The small molecule below binds the protein below.
Small molecule (SMILES): CC[C@H](C)[C@@H](C=O)NC(=O)[C@H](CO)NC(=O)[C@H](CCCCN)NC(=O)[C@@H](N)C(C)C

Sequence of chain 54.A:
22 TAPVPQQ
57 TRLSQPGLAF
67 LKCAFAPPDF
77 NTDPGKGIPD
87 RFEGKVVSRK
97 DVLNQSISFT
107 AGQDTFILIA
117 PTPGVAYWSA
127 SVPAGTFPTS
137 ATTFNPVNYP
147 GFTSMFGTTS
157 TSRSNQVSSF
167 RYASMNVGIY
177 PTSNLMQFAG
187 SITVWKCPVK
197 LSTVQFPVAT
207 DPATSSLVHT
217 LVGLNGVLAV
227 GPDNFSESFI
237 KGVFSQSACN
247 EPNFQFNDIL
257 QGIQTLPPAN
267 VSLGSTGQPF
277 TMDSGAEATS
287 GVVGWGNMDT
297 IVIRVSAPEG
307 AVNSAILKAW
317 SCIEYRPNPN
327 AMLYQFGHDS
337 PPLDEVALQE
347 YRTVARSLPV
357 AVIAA

Binding-site contacts:
Ligand atom CG2 contacts residue PHE71 of chain 54.A at 4.0 Å (hydrophobic).
Ligand atom CD1 contacts residue THR349 of chain 54.A at 4.3 Å.